The small molecule below binds the protein below.
Small molecule (SMILES): CC(C)=CCNc1ncnc2[nH]cnc12

Binding-site contacts:
Ligand atom N10 contacts residue MET131 of chain 1.B at 3.5 Å.
Ligand atom C4 contacts residue LEU159 of chain 1.B at 4.0 Å (hydrophobic).
Ligand atom N1 contacts residue LEU126 of chain 1.B at 3.7 Å.
Ligand atom N9 contacts residue PHE156 of chain 1.B at 3.9 Å.
Ligand atom N9 contacts residue MET131 of chain 1.B at 4.0 Å.
Ligand atom C13 contacts residue GLY195 of chain 1.B at 3.6 Å.
Ligand atom C5 contacts residue MET131 of chain 1.B at 4.0 Å (hydrophobic).
Ligand atom C15 contacts residue TYR193 of chain 1.B at 3.9 Å (hydrophobic).
Ligand atom C12 contacts residue ASP137 of chain 1.B at 3.4 Å.
Ligand atom C2 contacts residue ALA197 of chain 1.B at 3.4 Å (hydrophobic).
Ligand atom C8 contacts residue PHE156 of chain 1.B at 3.7 Å (hydrophobic).
Ligand atom C5 contacts residue VAL167 of chain 1.B at 3.7 Å (hydrophobic).
Ligand atom C8 contacts residue ASP137 of chain 1.B at 3.5 Å.
Ligand atom N7 contacts residue LEU158 of chain 1.B at 3.6 Å.
Ligand atom C11 contacts residue ASP137 of chain 1.B at 3.8 Å.
Ligand atom N10 contacts residue ASP137 of chain 1.B at 2.9 Å (salt-bridge).
Ligand atom C14 contacts residue ALA77 of chain 1.B at 3.6 Å (hydrophobic).
Ligand atom N9 contacts residue ASP137 of chain 1.B at 2.6 Å (salt-bridge).
Ligand atom C14 contacts residue GLY195 of chain 1.B at 3.9 Å.
Ligand atom C2 contacts residue LEU126 of chain 1.B at 3.8 Å (hydrophobic).
Ligand atom C8 contacts residue LEU159 of chain 1.B at 3.7 Å (hydrophobic).
Ligand atom N7 contacts residue LEU159 of chain 1.B at 2.9 Å (h-bond).
Ligand atom C5 contacts residue ASP137 of chain 1.B at 3.7 Å.
Ligand atom C6 contacts residue ASP137 of chain 1.B at 3.9 Å.
Ligand atom C12 contacts residue VAL167 of chain 1.B at 4.0 Å (hydrophobic).
Ligand atom C12 contacts residue MET131 of chain 1.B at 3.8 Å (hydrophobic).
Ligand atom C12 contacts residue GLY195 of chain 1.B at 3.8 Å.
Ligand atom C6 contacts residue VAL167 of chain 1.B at 3.7 Å (hydrophobic).
Ligand atom C11 contacts residue GLY195 of chain 1.B at 4.0 Å.
Ligand atom N9 contacts residue VAL167 of chain 1.B at 3.9 Å.
Ligand atom C11 contacts residue MET131 of chain 1.B at 4.0 Å (hydrophobic).
Ligand atom N3 contacts residue ALA197 of chain 1.B at 4.0 Å.
Ligand atom N9 contacts residue MET101 of chain 1.B at 3.7 Å.
Ligand atom C4 contacts residue LEU158 of chain 1.B at 4.0 Å (hydrophobic).
Ligand atom N10 contacts residue VAL167 of chain 1.B at 3.6 Å.
Ligand atom C8 contacts residue MET101 of chain 1.B at 3.7 Å (hydrophobic).
Ligand atom C6 contacts residue MET131 of chain 1.B at 3.9 Å (hydrophobic).
Ligand atom N1 contacts residue ALA197 of chain 1.B at 3.8 Å.
Ligand atom C11 contacts residue VAL167 of chain 1.B at 3.8 Å (hydrophobic).
Ligand atom C14 contacts residue VAL116 of chain 1.B at 4.1 Å (hydrophobic).

Sequence of chain 1.B:
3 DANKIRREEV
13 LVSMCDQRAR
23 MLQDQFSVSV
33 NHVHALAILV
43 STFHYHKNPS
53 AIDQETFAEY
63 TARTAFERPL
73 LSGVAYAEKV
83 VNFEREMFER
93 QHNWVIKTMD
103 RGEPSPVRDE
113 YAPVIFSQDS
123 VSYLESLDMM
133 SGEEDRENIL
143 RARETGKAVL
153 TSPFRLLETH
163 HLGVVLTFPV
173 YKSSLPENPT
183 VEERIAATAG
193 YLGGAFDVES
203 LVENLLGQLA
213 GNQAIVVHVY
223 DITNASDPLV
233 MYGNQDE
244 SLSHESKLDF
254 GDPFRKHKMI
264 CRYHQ